This small molecule binds to this protein.
Small molecule (SMILES): CC(=O)O[C@H]1C(=O)[C@@]2(C)[C@H]([C@H](OC(=O)c3ccccc3)[C@]3(O)C[C@H](OC(=O)[C@H](O)[C@@H](NC(=O)c4ccccc4)c4ccccc4)C(C)=C1C3(C)C)[C@]1(OC(C)=O)CO[C@@H]1C[C@@H]2O

Binding-site contacts:
Ligand atom O06 contacts residue LEU215 of chain 13.B at 3.9 Å.
Ligand atom C32 contacts residue ASP26 of chain 13.B at 3.4 Å.
Ligand atom N01 contacts residue HIS227 of chain 13.B at 4.0 Å.
Ligand atom O12 contacts residue GLY360 of chain 13.B at 3.7 Å.
Ligand atom C39 contacts residue ALA231 of chain 13.B at 3.6 Å (hydrophobic).
Ligand atom C06 contacts residue HIS227 of chain 13.B at 3.7 Å.
Ligand atom C28 contacts residue ARG359 of chain 13.B at 3.6 Å.
Ligand atom C07 contacts residue HIS227 of chain 13.B at 3.1 Å.
Ligand atom C09 contacts residue HIS227 of chain 13.B at 3.5 Å.
Ligand atom C34 contacts residue GLU22 of chain 13.B at 4.0 Å.
Ligand atom C36 contacts residue HIS227 of chain 13.B at 3.4 Å.
Ligand atom O14 contacts residue HIS227 of chain 13.B at 1.8 Å (h-bond).
Ligand atom C07 contacts residue ASP224 of chain 13.B at 3.3 Å.
Ligand atom C41 contacts residue SER234 of chain 13.B at 3.6 Å.
Ligand atom C33 contacts residue ASP26 of chain 13.B at 2.5 Å.
Ligand atom C40 contacts residue PRO358 of chain 13.B at 4.0 Å (hydrophobic).
Ligand atom C27 contacts residue GLY360 of chain 13.B at 4.0 Å.
Ligand atom C34 contacts residue ASP26 of chain 13.B at 3.5 Å.
Ligand atom O13 contacts residue GLY360 of chain 13.B at 3.7 Å.
Ligand atom C41 contacts residue VAL23 of chain 13.B at 3.5 Å (hydrophobic).
Ligand atom O06 contacts residue THR274 of chain 13.B at 3.7 Å.
Ligand atom C42 contacts residue VAL23 of chain 13.B at 3.8 Å (hydrophobic).
Ligand atom O07 contacts residue GLN279 of chain 13.B at 3.6 Å.
Ligand atom C40 contacts residue SER234 of chain 13.B at 3.1 Å.
Ligand atom C41 contacts residue PRO358 of chain 13.B at 4.0 Å (hydrophobic).
Ligand atom C32 contacts residue VAL23 of chain 13.B at 3.9 Å (hydrophobic).
Ligand atom C40 contacts residue ARG318 of chain 13.B at 3.7 Å.
Ligand atom C06 contacts residue ASP224 of chain 13.B at 3.8 Å.
Ligand atom C31 contacts residue HIS227 of chain 13.B at 3.4 Å.
Ligand atom C30 contacts residue HIS227 of chain 13.B at 2.8 Å.
Ligand atom C08 contacts residue HIS227 of chain 13.B at 3.0 Å.
Ligand atom O12 contacts residue ARG359 of chain 13.B at 3.2 Å.
Ligand atom C27 contacts residue ARG359 of chain 13.B at 3.8 Å.
Ligand atom C19 contacts residue ARG276 of chain 13.B at 3.7 Å.
Ligand atom O13 contacts residue ARG359 of chain 13.B at 2.5 Å.
Ligand atom O06 contacts residue PRO272 of chain 13.B at 4.0 Å.
Ligand atom C13 contacts residue HIS227 of chain 13.B at 3.3 Å.
Ligand atom C44 contacts residue GLY360 of chain 13.B at 3.9 Å.
Ligand atom O08 contacts residue ARG276 of chain 13.B at 3.5 Å.
Ligand atom O13 contacts residue PRO358 of chain 13.B at 3.8 Å.

Sequence of chain 13.B:
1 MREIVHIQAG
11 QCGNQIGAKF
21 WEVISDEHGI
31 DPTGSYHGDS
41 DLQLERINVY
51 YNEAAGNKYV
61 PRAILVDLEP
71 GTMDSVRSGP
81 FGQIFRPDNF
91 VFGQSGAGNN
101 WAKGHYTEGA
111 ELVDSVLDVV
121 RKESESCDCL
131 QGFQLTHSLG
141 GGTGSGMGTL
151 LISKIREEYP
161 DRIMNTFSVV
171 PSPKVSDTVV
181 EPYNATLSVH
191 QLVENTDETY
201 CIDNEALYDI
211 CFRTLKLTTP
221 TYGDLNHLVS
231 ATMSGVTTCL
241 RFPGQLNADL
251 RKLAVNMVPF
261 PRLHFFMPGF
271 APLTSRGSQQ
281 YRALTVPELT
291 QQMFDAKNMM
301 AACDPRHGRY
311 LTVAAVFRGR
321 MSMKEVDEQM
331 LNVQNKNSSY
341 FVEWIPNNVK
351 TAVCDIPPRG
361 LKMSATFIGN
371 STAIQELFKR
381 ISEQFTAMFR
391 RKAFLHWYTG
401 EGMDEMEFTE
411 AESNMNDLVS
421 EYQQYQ